Binding-site contacts:
Ligand atom OG contacts residue ASP229 of chain 60.A at 3.6 Å.
Ligand atom CB contacts residue VAL39 of chain 60.A at 3.8 Å (hydrophobic).
Ligand atom CE contacts residue ARG35 of chain 60.A at 3.8 Å.
Ligand atom CA contacts residue ASP229 of chain 60.A at 3.8 Å.
Ligand atom NZ contacts residue THR217 of chain 60.A at 3.8 Å.
Ligand atom C contacts residue SER231 of chain 60.A at 3.8 Å.
Ligand atom N contacts residue ILE230 of chain 60.A at 3.1 Å (h-bond).
Ligand atom CD1 contacts residue LEU31 of chain 60.A at 3.6 Å (hydrophobic).
Ligand atom CG contacts residue ILE230 of chain 60.A at 3.6 Å (hydrophobic).
Ligand atom CD1 contacts residue LEU27 of chain 60.A at 3.8 Å (hydrophobic).
Ligand atom CE contacts residue VAL37 of chain 60.A at 3.7 Å (hydrophobic).
Ligand atom N contacts residue ASP229 of chain 60.A at 2.8 Å (salt-bridge).
Ligand atom CA contacts residue ARG6 of chain 60.A at 3.7 Å.
Ligand atom N contacts residue ARG34 of chain 60.A at 3.9 Å.
Ligand atom O contacts residue ILE232 of chain 60.A at 3.6 Å (h-bond).
Ligand atom CD1 contacts residue ILE230 of chain 60.A at 3.5 Å (hydrophobic).
Ligand atom CB contacts residue SER24 of chain 60.A at 3.8 Å.
Ligand atom N contacts residue ARG34 of chain 60.A at 3.7 Å.
Ligand atom CD2 contacts residue GLU20 of chain 60.A at 3.6 Å.
Ligand atom O contacts residue ARG6 of chain 60.A at 3.4 Å (salt-bridge).
Ligand atom CD1 contacts residue LYS28 of chain 60.A at 3.4 Å.
Ligand atom CG2 contacts residue LEU31 of chain 60.A at 3.8 Å (hydrophobic).
Ligand atom CA contacts residue SER231 of chain 60.A at 3.6 Å.
Ligand atom CG contacts residue ARG35 of chain 60.A at 3.1 Å.
Ligand atom OG contacts residue ARG34 of chain 60.A at 3.7 Å.
Ligand atom CB contacts residue ARG35 of chain 60.A at 3.4 Å.
Ligand atom CB contacts residue ILE230 of chain 60.A at 3.6 Å (hydrophobic).
Ligand atom O contacts residue SER231 of chain 60.A at 3.2 Å.
Ligand atom CD2 contacts residue SER24 of chain 60.A at 3.5 Å.
Ligand atom C contacts residue ARG34 of chain 60.A at 3.7 Å.
Ligand atom N contacts residue ARG34 of chain 60.A at 3.4 Å (salt-bridge).
Ligand atom C contacts residue ASP229 of chain 60.A at 3.8 Å.
Ligand atom N contacts residue ASP229 of chain 60.A at 3.2 Å (salt-bridge).
Ligand atom CD1 contacts residue LEU27 of chain 60.A at 3.6 Å (hydrophobic).
Ligand atom CA contacts residue ARG35 of chain 60.A at 3.8 Å.
Ligand atom CA contacts residue ASP229 of chain 60.A at 3.6 Å.
Ligand atom O contacts residue ASN2 of chain 60.A at 3.8 Å.
Ligand atom O contacts residue ARG34 of chain 60.A at 2.8 Å (salt-bridge).
Ligand atom CE contacts residue VAL36 of chain 60.A at 3.7 Å (hydrophobic).
Ligand atom O contacts residue LEU4 of chain 60.A at 3.7 Å.

Sequence of chain 60.A:
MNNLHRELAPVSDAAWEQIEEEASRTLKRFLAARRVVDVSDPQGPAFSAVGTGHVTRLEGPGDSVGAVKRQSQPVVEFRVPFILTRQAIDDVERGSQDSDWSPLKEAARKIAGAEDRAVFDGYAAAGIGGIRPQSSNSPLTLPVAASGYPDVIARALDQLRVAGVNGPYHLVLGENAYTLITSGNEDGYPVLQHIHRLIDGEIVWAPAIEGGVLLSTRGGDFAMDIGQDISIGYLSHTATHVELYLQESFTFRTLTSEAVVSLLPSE

The small molecule below binds the protein below.
Small molecule (SMILES): CC[C@H](C)[C@H](NC(=O)[C@H](CC(N)=O)NC(=O)[C@H](CC(C)C)NC(=O)[C@H](CO)NC(=O)CNC(=O)[C@@H](N)CO)C(=O)NCC(=O)N[C@@H](CO)C(=O)N[C@@H](CC(C)C)C(=O)N[C@H](C=O)CCCCN